Sequence of chain 1.G:
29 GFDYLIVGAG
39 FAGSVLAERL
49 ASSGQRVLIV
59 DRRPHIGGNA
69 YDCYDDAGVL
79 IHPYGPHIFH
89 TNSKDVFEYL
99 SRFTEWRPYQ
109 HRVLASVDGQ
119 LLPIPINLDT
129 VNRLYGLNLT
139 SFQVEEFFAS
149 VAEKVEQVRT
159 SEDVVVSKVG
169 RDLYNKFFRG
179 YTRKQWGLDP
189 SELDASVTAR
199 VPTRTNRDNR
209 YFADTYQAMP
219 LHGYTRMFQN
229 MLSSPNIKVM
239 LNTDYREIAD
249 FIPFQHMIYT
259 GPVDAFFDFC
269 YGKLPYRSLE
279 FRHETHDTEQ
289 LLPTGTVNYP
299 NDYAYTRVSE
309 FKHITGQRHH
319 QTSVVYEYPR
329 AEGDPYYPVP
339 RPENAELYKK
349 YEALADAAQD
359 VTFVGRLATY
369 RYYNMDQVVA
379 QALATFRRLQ

Binding-site contacts:
Ligand atom O1B contacts residue ARG305 of chain 1.G at 3.4 Å (salt-bridge).
Ligand atom O5D contacts residue VAL199 of chain 1.G at 3.6 Å.
Ligand atom O2 contacts residue PHE176 of chain 1.G at 2.9 Å.
Ligand atom O4' contacts residue PHE210 of chain 1.G at 2.8 Å.
Ligand atom O6' contacts residue HIS109 of chain 1.G at 3.2 Å (h-bond).
Ligand atom O4' contacts residue FDA1 of chain 1.X at 3.0 Å (h-bond).
Ligand atom O4 contacts residue ASN296 of chain 1.G at 3.3 Å (h-bond).
Ligand atom O1A contacts residue TYR209 of chain 1.G at 3.0 Å (h-bond).
Ligand atom C2 contacts residue TYR179 of chain 1.G at 3.7 Å (hydrophobic).
Ligand atom O2D contacts residue TRP184 of chain 1.G at 3.2 Å (h-bond).
Ligand atom O3B contacts residue ARG305 of chain 1.G at 3.3 Å (salt-bridge).
Ligand atom O1B contacts residue TYR335 of chain 1.G at 3.0 Å (h-bond).
Ligand atom C4' contacts residue TYR209 of chain 1.G at 3.5 Å (hydrophobic).
Ligand atom O2' contacts residue ARG198 of chain 1.G at 3.0 Å (salt-bridge).
Ligand atom O2' contacts residue ASN372 of chain 1.G at 3.4 Å (h-bond).
Ligand atom O3D contacts residue TRP184 of chain 1.G at 3.0 Å (h-bond).
Ligand atom C4 contacts residue TYR179 of chain 1.G at 3.6 Å (hydrophobic).
Ligand atom O2A contacts residue ARG198 of chain 1.G at 3.3 Å (salt-bridge).
Ligand atom N3 contacts residue PHE175 of chain 1.G at 2.9 Å (h-bond).
Ligand atom O5' contacts residue FDA1 of chain 1.X at 3.1 Å (h-bond).
Ligand atom O2 contacts residue PHE175 of chain 1.G at 3.5 Å (h-bond).
Ligand atom O2B contacts residue TYR370 of chain 1.G at 3.0 Å (h-bond).
Ligand atom O2D contacts residue THR180 of chain 1.G at 3.4 Å (h-bond).
Ligand atom O2D contacts residue VAL195 of chain 1.G at 3.6 Å.
Ligand atom C2' contacts residue FDA1 of chain 1.X at 3.3 Å.
Ligand atom O3A contacts residue TYR370 of chain 1.G at 2.8 Å (h-bond).
Ligand atom O3A contacts residue ARG198 of chain 1.G at 3.7 Å.
Ligand atom O2 contacts residue THR180 of chain 1.G at 3.4 Å (h-bond).
Ligand atom O5' contacts residue ARG305 of chain 1.G at 3.5 Å (salt-bridge).
Ligand atom PB contacts residue TYR370 of chain 1.G at 3.3 Å.
Ligand atom O3' contacts residue PHE210 of chain 1.G at 3.2 Å.
Ligand atom C5' contacts residue ARG305 of chain 1.G at 3.6 Å.
Ligand atom C2 contacts residue PHE176 of chain 1.G at 3.6 Å (hydrophobic).
Ligand atom N3 contacts residue TYR179 of chain 1.G at 3.5 Å.
Ligand atom O2 contacts residue TYR179 of chain 1.G at 3.6 Å.
Ligand atom C5' contacts residue FDA1 of chain 1.X at 3.7 Å.
Ligand atom C1' contacts residue FDA1 of chain 1.X at 3.1 Å.
Ligand atom C5D contacts residue ARG198 of chain 1.G at 3.5 Å.
Ligand atom O2' contacts residue FDA1 of chain 1.X at 3.5 Å.
Ligand atom O2B contacts residue TYR335 of chain 1.G at 3.0 Å.

A protein and the small-molecule ligand that binds it are described below.
Small molecule (SMILES): O=c1ccn([C@@H]2O[C@H](CO[P](=O)(O)O[P](=O)(O)O[C@H]3O[C@H](CO)[C@H](O)[C@H](O)[C@H]3O)[C@@H](O)[C@H]2O)c(=O)[nH]1